Binding-site contacts:
Ligand atom C1 contacts residue ASN331 of chain 1.B at 1.4 Å.
Ligand atom N2 contacts residue ASN331 of chain 1.B at 2.9 Å (h-bond).
Ligand atom O6 contacts residue PHE330 of chain 1.B at 4.0 Å.
Ligand atom C5 contacts residue ASN331 of chain 1.B at 3.7 Å.
Ligand atom C5 contacts residue GLY327 of chain 1.B at 4.3 Å.
Ligand atom C2 contacts residue ASN331 of chain 1.B at 2.5 Å.
Ligand atom C4 contacts residue ASN331 of chain 1.B at 4.2 Å.
Ligand atom O6 contacts residue ASN331 of chain 1.B at 4.4 Å.
Ligand atom O5 contacts residue ASN331 of chain 1.B at 2.4 Å (h-bond).
Ligand atom O5 contacts residue GLY327 of chain 1.B at 3.6 Å.
Ligand atom C8 contacts residue ASN331 of chain 1.B at 4.4 Å.
Ligand atom C3 contacts residue ASN331 of chain 1.B at 3.8 Å.
Ligand atom C7 contacts residue ASN331 of chain 1.B at 3.2 Å.
Ligand atom C1 contacts residue GLY327 of chain 1.B at 4.2 Å.
Ligand atom O6 contacts residue PHE326 of chain 1.B at 3.9 Å.
Ligand atom O6 contacts residue GLY327 of chain 1.B at 3.3 Å.
Ligand atom C6 contacts residue GLY327 of chain 1.B at 4.3 Å.
Ligand atom O7 contacts residue ASN331 of chain 1.B at 3.1 Å.

A small-molecule ligand and the protein it binds are described below.
Small molecule (SMILES): CC(=O)N[C@@H]1[C@@H](O)[C@H](O)[C@@H](CO)O[C@H]1O

Sequence of chain 1.B:
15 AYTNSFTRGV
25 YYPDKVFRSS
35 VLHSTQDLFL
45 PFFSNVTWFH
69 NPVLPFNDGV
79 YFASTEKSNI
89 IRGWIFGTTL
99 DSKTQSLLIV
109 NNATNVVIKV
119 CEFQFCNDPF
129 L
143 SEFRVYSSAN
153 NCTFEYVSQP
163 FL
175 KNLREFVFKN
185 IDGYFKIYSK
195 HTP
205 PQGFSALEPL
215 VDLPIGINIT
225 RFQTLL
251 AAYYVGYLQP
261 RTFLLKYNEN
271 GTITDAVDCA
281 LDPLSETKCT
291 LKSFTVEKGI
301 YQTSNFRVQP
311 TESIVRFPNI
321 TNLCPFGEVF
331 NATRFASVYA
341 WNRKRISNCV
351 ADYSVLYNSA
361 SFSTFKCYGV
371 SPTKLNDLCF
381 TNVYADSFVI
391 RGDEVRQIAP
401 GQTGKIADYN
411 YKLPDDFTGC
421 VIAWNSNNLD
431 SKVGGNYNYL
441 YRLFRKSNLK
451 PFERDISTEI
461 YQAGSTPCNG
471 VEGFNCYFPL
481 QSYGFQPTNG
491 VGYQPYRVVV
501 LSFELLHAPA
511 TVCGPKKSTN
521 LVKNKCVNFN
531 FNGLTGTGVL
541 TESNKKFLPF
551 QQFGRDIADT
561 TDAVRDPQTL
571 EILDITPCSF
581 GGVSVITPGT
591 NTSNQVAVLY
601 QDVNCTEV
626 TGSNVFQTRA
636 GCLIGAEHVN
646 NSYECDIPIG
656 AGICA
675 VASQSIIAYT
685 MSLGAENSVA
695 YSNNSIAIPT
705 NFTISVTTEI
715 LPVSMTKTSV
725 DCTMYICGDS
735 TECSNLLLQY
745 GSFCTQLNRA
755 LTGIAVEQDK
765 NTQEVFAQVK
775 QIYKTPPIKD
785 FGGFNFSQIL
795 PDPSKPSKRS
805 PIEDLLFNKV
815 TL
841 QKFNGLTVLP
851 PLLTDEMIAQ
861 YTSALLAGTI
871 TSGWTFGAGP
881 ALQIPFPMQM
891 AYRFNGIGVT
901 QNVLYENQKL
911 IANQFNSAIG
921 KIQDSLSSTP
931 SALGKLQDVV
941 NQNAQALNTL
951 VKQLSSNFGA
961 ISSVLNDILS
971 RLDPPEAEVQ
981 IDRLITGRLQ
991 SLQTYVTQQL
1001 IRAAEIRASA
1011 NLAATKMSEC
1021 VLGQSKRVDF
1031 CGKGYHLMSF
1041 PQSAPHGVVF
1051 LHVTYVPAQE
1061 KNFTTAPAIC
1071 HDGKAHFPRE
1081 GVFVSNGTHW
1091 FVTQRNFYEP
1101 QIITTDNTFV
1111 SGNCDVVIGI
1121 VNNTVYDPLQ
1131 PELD